A protein and the small-molecule ligand that binds it are described below.
Small molecule (SMILES): Cc1cc(N)nc(COc2cccc(OCC3CCNCC3)c2)c1

Sequence of chain 1.A:
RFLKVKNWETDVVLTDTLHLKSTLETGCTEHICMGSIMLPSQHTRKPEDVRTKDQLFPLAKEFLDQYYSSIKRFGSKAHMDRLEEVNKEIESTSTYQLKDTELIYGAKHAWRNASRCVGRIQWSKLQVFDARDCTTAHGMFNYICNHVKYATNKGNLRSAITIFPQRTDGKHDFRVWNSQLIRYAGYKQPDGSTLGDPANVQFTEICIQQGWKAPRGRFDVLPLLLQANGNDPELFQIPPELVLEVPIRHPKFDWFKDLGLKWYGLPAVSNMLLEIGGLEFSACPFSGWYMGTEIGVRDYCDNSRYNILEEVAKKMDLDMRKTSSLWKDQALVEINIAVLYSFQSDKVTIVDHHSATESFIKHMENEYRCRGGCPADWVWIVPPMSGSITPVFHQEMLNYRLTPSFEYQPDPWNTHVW

Binding-site contacts:
Ligand atom N02 contacts residue TYR292 of chain 1.A at 3.7 Å.
Ligand atom O09 contacts residue VAL271 of chain 1.A at 4.0 Å.
Ligand atom C14 contacts residue TYR410 of chain 1.A at 3.7 Å (hydrophobic).
Ligand atom C02 contacts residue HEM1 of chain 1.C at 3.5 Å.
Ligand atom C02 contacts residue GLU296 of chain 1.A at 3.5 Å.
Ligand atom C08 contacts residue VAL271 of chain 1.A at 3.9 Å (hydrophobic).
Ligand atom C07 contacts residue SER289 of chain 1.A at 3.8 Å.
Ligand atom C07 contacts residue PRO269 of chain 1.A at 4.0 Å (hydrophobic).
Ligand atom C02 contacts residue TRP291 of chain 1.A at 3.7 Å (hydrophobic).
Ligand atom C26 contacts residue H4B1 of chain 1.D at 3.3 Å.
Ligand atom C03 contacts residue PRO269 of chain 1.A at 3.9 Å (hydrophobic).
Ligand atom C11 contacts residue HEM1 of chain 1.C at 3.8 Å.
Ligand atom N02 contacts residue GLU296 of chain 1.A at 2.8 Å (salt-bridge).
Ligand atom N02 contacts residue HEM1 of chain 1.C at 3.3 Å.
Ligand atom C13 contacts residue MET274 of chain 1.A at 3.7 Å (hydrophobic).
Ligand atom C03 contacts residue HEM1 of chain 1.C at 3.4 Å.
Ligand atom N01 contacts residue GLU296 of chain 1.A at 2.7 Å (salt-bridge).
Ligand atom N01 contacts residue HEM1 of chain 1.C at 3.9 Å.
Ligand atom C13 contacts residue HEM1 of chain 1.C at 3.2 Å.
Ligand atom C05 contacts residue VAL271 of chain 1.A at 3.6 Å (hydrophobic).
Ligand atom N02 contacts residue TRP291 of chain 1.A at 2.7 Å (h-bond).
Ligand atom C06 contacts residue GLU296 of chain 1.A at 3.5 Å.
Ligand atom N21 contacts residue H4B1 of chain 1.D at 2.7 Å (h-bond).
Ligand atom N21 contacts residue ARG300 of chain 1.A at 3.6 Å.
Ligand atom C08 contacts residue GLU296 of chain 1.A at 3.4 Å.
Ligand atom C26 contacts residue HEM1 of chain 1.C at 3.1 Å.
Ligand atom C16 contacts residue HEM1 of chain 1.C at 3.2 Å.
Ligand atom C25 contacts residue HEM1 of chain 1.C at 3.5 Å.
Ligand atom C11 contacts residue VAL271 of chain 1.A at 3.7 Å (hydrophobic).
Ligand atom C07 contacts residue GLY290 of chain 1.A at 3.7 Å.
Ligand atom C23 contacts residue H4B1 of chain 1.D at 3.9 Å.
Ligand atom C03 contacts residue TRP291 of chain 1.A at 4.0 Å (hydrophobic).
Ligand atom C22 contacts residue H4B1 of chain 1.D at 3.5 Å.
Ligand atom O09 contacts residue HEM1 of chain 1.C at 3.3 Å.
Ligand atom C12 contacts residue HEM1 of chain 1.C at 3.4 Å.
Ligand atom C07 contacts residue PHE288 of chain 1.A at 3.8 Å (hydrophobic).
Ligand atom C07 contacts residue HEM1 of chain 1.C at 3.4 Å.
Ligand atom C08 contacts residue HEM1 of chain 1.C at 3.9 Å.
Ligand atom C12 contacts residue VAL271 of chain 1.A at 3.8 Å (hydrophobic).
Ligand atom C04 contacts residue HEM1 of chain 1.C at 3.9 Å.